Binding-site contacts:
Ligand atom O2G contacts residue GLU332 of chain 1.D at 2.6 Å (salt-bridge).
Ligand atom O2B contacts residue GLY261 of chain 1.D at 3.5 Å (h-bond).
Ligand atom PB contacts residue MG1 of chain 1.N at 2.9 Å.
Ligand atom O4' contacts residue GLY263 of chain 1.D at 3.5 Å (h-bond).
Ligand atom O3' contacts residue ARG497 of chain 1.D at 3.2 Å (salt-bridge).
Ligand atom O2A contacts residue GLY263 of chain 1.D at 3.5 Å (h-bond).
Ligand atom O3G contacts residue LYS264 of chain 1.D at 2.9 Å.
Ligand atom S1G contacts residue GLU434 of chain 1.C at 3.6 Å.
Ligand atom N6 contacts residue ILE225 of chain 1.D at 3.2 Å (h-bond).
Ligand atom O3B contacts residue GLU332 of chain 1.D at 3.5 Å (salt-bridge).
Ligand atom O3B contacts residue MG1 of chain 1.N at 3.1 Å.
Ligand atom PG contacts residue LYS264 of chain 1.D at 3.4 Å.
Ligand atom O2A contacts residue LYS264 of chain 1.D at 2.6 Å (salt-bridge).
Ligand atom O3A contacts residue ARG497 of chain 1.D at 3.6 Å.
Ligand atom C2 contacts residue PHE448 of chain 1.D at 3.4 Å (hydrophobic).
Ligand atom C2 contacts residue ILE262 of chain 1.D at 3.5 Å (hydrophobic).
Ligand atom O1B contacts residue ARG438 of chain 1.C at 2.9 Å (salt-bridge).
Ligand atom N6 contacts residue LEU456 of chain 1.D at 3.5 Å.
Ligand atom PA contacts residue MG1 of chain 1.N at 3.2 Å.
Ligand atom S1G contacts residue ASN373 of chain 1.D at 3.0 Å (h-bond).
Ligand atom N3 contacts residue GLY263 of chain 1.D at 3.2 Å (h-bond).
Ligand atom N3 contacts residue ILE262 of chain 1.D at 3.4 Å.
Ligand atom O1B contacts residue ARG497 of chain 1.D at 3.5 Å (salt-bridge).
Ligand atom O2' contacts residue LYS500 of chain 1.D at 3.5 Å.
Ligand atom O1A contacts residue MG1 of chain 1.N at 2.0 Å.
Ligand atom N6 contacts residue HIS223 of chain 1.D at 3.6 Å (h-bond).
Ligand atom O3A contacts residue MG1 of chain 1.N at 3.5 Å.
Ligand atom O5' contacts residue GLY263 of chain 1.D at 3.4 Å (h-bond).
Ligand atom O1A contacts residue THR265 of chain 1.D at 2.5 Å (h-bond).
Ligand atom O2A contacts residue ILE262 of chain 1.D at 3.6 Å (h-bond).
Ligand atom O2B contacts residue ARG497 of chain 1.D at 2.8 Å (salt-bridge).
Ligand atom O1B contacts residue GLU332 of chain 1.D at 2.9 Å (salt-bridge).
Ligand atom O3B contacts residue LYS264 of chain 1.D at 2.8 Å (salt-bridge).
Ligand atom O1B contacts residue MG1 of chain 1.N at 1.9 Å.
Ligand atom S1G contacts residue SER260 of chain 1.D at 3.2 Å.
Ligand atom PG contacts residue GLU332 of chain 1.D at 3.4 Å.
Ligand atom O2B contacts residue ARG438 of chain 1.C at 2.9 Å (salt-bridge).
Ligand atom O3G contacts residue GLU332 of chain 1.D at 2.5 Å (salt-bridge).
Ligand atom O3A contacts residue GLY261 of chain 1.D at 3.0 Å (h-bond).
Ligand atom O2B contacts residue SER260 of chain 1.D at 3.5 Å.

Sequence of chain 1.D:
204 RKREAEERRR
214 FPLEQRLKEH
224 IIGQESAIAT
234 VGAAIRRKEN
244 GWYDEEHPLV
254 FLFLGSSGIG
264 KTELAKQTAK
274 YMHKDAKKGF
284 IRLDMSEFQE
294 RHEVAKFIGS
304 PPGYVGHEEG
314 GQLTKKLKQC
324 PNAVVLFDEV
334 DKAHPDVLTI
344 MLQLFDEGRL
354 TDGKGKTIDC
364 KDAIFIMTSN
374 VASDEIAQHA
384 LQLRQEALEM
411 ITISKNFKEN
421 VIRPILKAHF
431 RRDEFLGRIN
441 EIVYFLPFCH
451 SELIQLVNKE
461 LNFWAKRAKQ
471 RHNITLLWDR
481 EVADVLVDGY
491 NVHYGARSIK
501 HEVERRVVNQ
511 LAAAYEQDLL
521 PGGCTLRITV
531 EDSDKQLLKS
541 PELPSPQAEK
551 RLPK

A protein and the small-molecule ligand that binds it are described below.
Small molecule (SMILES): Nc1ncnc2c1ncn2[C@@H]1O[C@H](COP(=O)(O)OP(=O)(O)OP(O)(O)=S)[C@@H](O)[C@H]1O

Sequence of chain 1.C:
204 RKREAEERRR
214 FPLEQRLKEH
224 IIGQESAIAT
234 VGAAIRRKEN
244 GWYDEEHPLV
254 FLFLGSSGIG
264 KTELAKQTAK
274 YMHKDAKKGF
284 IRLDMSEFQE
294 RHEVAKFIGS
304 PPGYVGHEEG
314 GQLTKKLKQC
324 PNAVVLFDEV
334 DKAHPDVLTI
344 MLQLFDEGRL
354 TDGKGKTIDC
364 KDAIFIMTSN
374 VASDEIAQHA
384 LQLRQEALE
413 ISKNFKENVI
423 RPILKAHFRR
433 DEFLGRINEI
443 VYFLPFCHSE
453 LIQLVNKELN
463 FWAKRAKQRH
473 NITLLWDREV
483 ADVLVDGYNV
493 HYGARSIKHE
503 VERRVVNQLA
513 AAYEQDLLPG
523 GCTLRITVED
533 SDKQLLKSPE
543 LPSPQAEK